Binding-site contacts:
Ligand atom C3 contacts residue TYR159 of chain 13.B at 3.7 Å (hydrophobic).
Ligand atom N4 contacts residue LEU240 of chain 13.B at 3.3 Å.
Ligand atom C8 contacts residue TYR159 of chain 13.B at 3.5 Å (hydrophobic).
Ligand atom C26 contacts residue LYS113 of chain 13.B at 3.7 Å.
Ligand atom O25 contacts residue THR111 of chain 13.B at 3.4 Å (h-bond).
Ligand atom C7 contacts residue VAL196 of chain 13.B at 3.5 Å (hydrophobic).
Ligand atom O25 contacts residue TYR112 of chain 13.B at 3.4 Å.
Ligand atom C4 contacts residue TYR159 of chain 13.B at 3.7 Å (hydrophobic).
Ligand atom N3 contacts residue LEU240 of chain 13.B at 3.4 Å.
Ligand atom C19 contacts residue PHE237 of chain 13.B at 3.5 Å (hydrophobic).
Ligand atom C8 contacts residue VAL196 of chain 13.B at 3.7 Å (hydrophobic).
Ligand atom C12 contacts residue VAL199 of chain 13.B at 3.7 Å (hydrophobic).
Ligand atom C14 contacts residue MET132 of chain 13.B at 3.5 Å (hydrophobic).
Ligand atom C3 contacts residue PRO181 of chain 13.B at 3.7 Å (hydrophobic).
Ligand atom C20 contacts residue PHE237 of chain 13.B at 3.4 Å (hydrophobic).
Ligand atom C1 contacts residue ILE157 of chain 13.B at 3.4 Å (hydrophobic).
Ligand atom C21 contacts residue TYR112 of chain 13.B at 3.4 Å (hydrophobic).
Ligand atom C3 contacts residue ALA24 of chain 13.D at 3.5 Å (hydrophobic).
Ligand atom C18 contacts residue PHE237 of chain 13.B at 3.8 Å (hydrophobic).
Ligand atom C20 contacts residue TYR112 of chain 13.B at 3.4 Å (hydrophobic).
Ligand atom O16 contacts residue MET132 of chain 13.B at 3.6 Å.
Ligand atom C11 contacts residue LEU134 of chain 13.B at 3.8 Å (hydrophobic).
Ligand atom C10 contacts residue MET132 of chain 13.B at 3.7 Å (hydrophobic).
Ligand atom C26 contacts residue THR111 of chain 13.B at 3.6 Å.
Ligand atom C5 contacts residue ILE194 of chain 13.B at 3.8 Å (hydrophobic).
Ligand atom C13 contacts residue PHE237 of chain 13.B at 3.7 Å (hydrophobic).
Ligand atom C27 contacts residue ASP236 of chain 13.B at 3.6 Å.
Ligand atom C21 contacts residue PHE237 of chain 13.B at 3.7 Å (hydrophobic).
Ligand atom C23 contacts residue PHE237 of chain 13.B at 3.8 Å (hydrophobic).
Ligand atom C7 contacts residue TYR159 of chain 13.B at 3.7 Å (hydrophobic).
Ligand atom N6 contacts residue VAL196 of chain 13.B at 3.8 Å.
Ligand atom C15 contacts residue MET132 of chain 13.B at 3.6 Å (hydrophobic).
Ligand atom C5 contacts residue TYR159 of chain 13.B at 3.7 Å (hydrophobic).
Ligand atom C4 contacts residue ALA24 of chain 13.D at 3.5 Å (hydrophobic).
Ligand atom C4 contacts residue ILE194 of chain 13.B at 3.8 Å (hydrophobic).
Ligand atom C14 contacts residue VAL199 of chain 13.B at 3.8 Å (hydrophobic).
Ligand atom C13 contacts residue MET132 of chain 13.B at 3.8 Å (hydrophobic).
Ligand atom C23 contacts residue TYR112 of chain 13.B at 3.3 Å (hydrophobic).
Ligand atom C1 contacts residue ILE183 of chain 13.B at 3.5 Å (hydrophobic).
Ligand atom O24 contacts residue TYR112 of chain 13.B at 3.8 Å.

A protein and the small-molecule ligand that binds it are described below.
Small molecule (SMILES): CCOC(=O)c1ccc(OCCCCC2CCN(c3ccc(C)nn3)CC2)cc1

Sequence of chain 13.D:
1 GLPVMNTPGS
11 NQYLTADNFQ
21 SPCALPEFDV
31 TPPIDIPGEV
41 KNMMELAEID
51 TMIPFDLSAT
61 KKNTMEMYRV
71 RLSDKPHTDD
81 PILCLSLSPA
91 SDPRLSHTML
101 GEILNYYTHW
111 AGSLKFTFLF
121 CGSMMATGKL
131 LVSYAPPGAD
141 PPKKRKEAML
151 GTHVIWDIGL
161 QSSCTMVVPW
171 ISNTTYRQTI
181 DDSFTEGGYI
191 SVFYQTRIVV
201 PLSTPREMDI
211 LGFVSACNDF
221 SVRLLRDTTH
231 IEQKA

Sequence of chain 13.B:
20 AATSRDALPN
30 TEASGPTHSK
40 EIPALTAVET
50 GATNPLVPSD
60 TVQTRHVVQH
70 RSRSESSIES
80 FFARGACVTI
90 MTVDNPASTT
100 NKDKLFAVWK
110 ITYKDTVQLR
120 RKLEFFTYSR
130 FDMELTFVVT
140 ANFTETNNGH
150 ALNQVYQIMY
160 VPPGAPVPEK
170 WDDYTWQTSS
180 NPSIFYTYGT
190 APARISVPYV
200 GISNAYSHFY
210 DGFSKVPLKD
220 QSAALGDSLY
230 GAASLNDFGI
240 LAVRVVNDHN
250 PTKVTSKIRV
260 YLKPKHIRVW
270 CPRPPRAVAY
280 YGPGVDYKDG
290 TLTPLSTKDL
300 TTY